Binding-site contacts:
Ligand atom C1 contacts residue ASN127 of chain 1.A at 1.4 Å.
Ligand atom C4 contacts residue ASN127 of chain 1.A at 4.2 Å.
Ligand atom C3 contacts residue ASN127 of chain 1.A at 3.9 Å.
Ligand atom C8 contacts residue GLN126 of chain 1.A at 3.9 Å.
Ligand atom N2 contacts residue ASN127 of chain 1.A at 3.2 Å (h-bond).
Ligand atom C7 contacts residue GLN126 of chain 1.A at 4.4 Å.
Ligand atom O5 contacts residue ASN127 of chain 1.A at 2.2 Å (h-bond).
Ligand atom C2 contacts residue ASN127 of chain 1.A at 2.6 Å.
Ligand atom C5 contacts residue ASN127 of chain 1.A at 3.6 Å.
Ligand atom C7 contacts residue ASN127 of chain 1.A at 3.6 Å.
Ligand atom O7 contacts residue ASN127 of chain 1.A at 3.4 Å (h-bond).

A protein and the small-molecule ligand that binds it are described below.
Small molecule (SMILES): CC(=O)N[C@@H]1[C@@H](O)[C@H](O)[C@@H](CO)O[C@H]1O

Sequence of chain 1.A:
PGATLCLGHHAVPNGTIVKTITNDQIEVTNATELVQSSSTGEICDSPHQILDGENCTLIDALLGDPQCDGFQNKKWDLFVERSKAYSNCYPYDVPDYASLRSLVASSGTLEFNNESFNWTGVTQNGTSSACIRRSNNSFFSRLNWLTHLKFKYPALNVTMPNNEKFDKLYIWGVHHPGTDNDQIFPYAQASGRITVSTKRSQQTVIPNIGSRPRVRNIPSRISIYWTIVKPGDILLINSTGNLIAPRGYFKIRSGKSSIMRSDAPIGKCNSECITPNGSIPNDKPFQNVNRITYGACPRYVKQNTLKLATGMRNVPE